This protein binds this small molecule.
Small molecule (SMILES): CN(C)CCSSCCC(=O)N1CCC(O)(c2ccc(Cl)c(C(F)(F)F)c2)CC1

Sequence of chain 2.A:
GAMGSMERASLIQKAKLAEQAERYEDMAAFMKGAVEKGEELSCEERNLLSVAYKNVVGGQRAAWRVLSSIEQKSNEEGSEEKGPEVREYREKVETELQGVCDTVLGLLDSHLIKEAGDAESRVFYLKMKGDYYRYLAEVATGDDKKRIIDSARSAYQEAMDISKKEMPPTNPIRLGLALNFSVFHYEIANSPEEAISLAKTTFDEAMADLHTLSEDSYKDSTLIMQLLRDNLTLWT

Sequence of chain 2.B:
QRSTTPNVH

Binding-site contacts:
Ligand atom C9 contacts residue VAL9 of chain 2.B at 3.9 Å (hydrophobic).
Ligand atom C10 contacts residue VAL9 of chain 2.B at 3.3 Å (hydrophobic).
Ligand atom C1 contacts residue PHE124 of chain 2.A at 3.9 Å (hydrophobic).
Ligand atom C5 contacts residue ASN47 of chain 2.A at 4.0 Å.
Ligand atom C2 contacts residue ILE173 of chain 2.A at 3.3 Å (hydrophobic).
Ligand atom F2 contacts residue ILE224 of chain 2.A at 3.7 Å.
Ligand atom C2 contacts residue PHE124 of chain 2.A at 3.5 Å (hydrophobic).
Ligand atom C12 contacts residue VAL9 of chain 2.B at 3.6 Å (hydrophobic).
Ligand atom C13 contacts residue ASP220 of chain 2.A at 4.1 Å.
Ligand atom C6 contacts residue ILE173 of chain 2.A at 3.5 Å (hydrophobic).
Ligand atom C11 contacts residue VAL9 of chain 2.B at 3.3 Å (hydrophobic).
Ligand atom O1 contacts residue THR6 of chain 2.B at 4.0 Å.
Ligand atom F2 contacts residue THR6 of chain 2.B at 3.8 Å.
Ligand atom F3 contacts residue PRO7 of chain 2.B at 3.8 Å.
Ligand atom C1 contacts residue CYS43 of chain 2.A at 3.8 Å (hydrophobic).
Ligand atom F2 contacts residue PRO7 of chain 2.B at 3.2 Å.
Ligand atom CL contacts residue LEU223 of chain 2.A at 3.4 Å.
Ligand atom N contacts residue PHE124 of chain 2.A at 3.8 Å.
Ligand atom C11 contacts residue ILE224 of chain 2.A at 3.8 Å (hydrophobic).
Ligand atom CL contacts residue ASP220 of chain 2.A at 3.5 Å.
Ligand atom C7 contacts residue PRO172 of chain 2.A at 3.8 Å (hydrophobic).
Ligand atom C10 contacts residue ILE224 of chain 2.A at 3.9 Å (hydrophobic).
Ligand atom C15 contacts residue PRO172 of chain 2.A at 3.9 Å (hydrophobic).
Ligand atom F1 contacts residue LEU223 of chain 2.A at 3.6 Å.
Ligand atom O2 contacts residue PHE124 of chain 2.A at 3.6 Å.
Ligand atom C1 contacts residue ILE173 of chain 2.A at 3.9 Å (hydrophobic).
Ligand atom C14 contacts residue ASP220 of chain 2.A at 3.9 Å.
Ligand atom O2 contacts residue CYS43 of chain 2.A at 4.0 Å.
Ligand atom C4 contacts residue ASN47 of chain 2.A at 3.4 Å.
Ligand atom S contacts residue CYS43 of chain 2.A at 2.0 Å (h-bond).
Ligand atom F3 contacts residue VAL9 of chain 2.B at 2.9 Å.
Ligand atom C13 contacts residue ILE224 of chain 2.A at 4.1 Å (hydrophobic).
Ligand atom C12 contacts residue ILE224 of chain 2.A at 3.7 Å (hydrophobic).
Ligand atom C13 contacts residue VAL9 of chain 2.B at 3.8 Å (hydrophobic).
Ligand atom C1 contacts residue ARG46 of chain 2.A at 3.5 Å.
Ligand atom F1 contacts residue ILE224 of chain 2.A at 3.0 Å.
Ligand atom C3 contacts residue PHE124 of chain 2.A at 3.5 Å (hydrophobic).
Ligand atom O2 contacts residue ASN47 of chain 2.A at 4.0 Å.
Ligand atom F2 contacts residue VAL9 of chain 2.B at 4.1 Å.
Ligand atom S contacts residue ARG46 of chain 2.A at 3.8 Å.